The protein below binds the small molecule below.
Small molecule (SMILES): N[C@@H](CC(=O)O)C(=O)O

Binding-site contacts:
Ligand atom CB contacts residue TYR74 of chain 1.B at 3.7 Å (hydrophobic).
Ligand atom OXT contacts residue GLY82 of chain 2.A at 3.1 Å.
Ligand atom O contacts residue GLY10 of chain 2.A at 3.5 Å.
Ligand atom O contacts residue SER52 of chain 2.A at 2.8 Å (h-bond).
Ligand atom CG contacts residue THR11 of chain 2.A at 3.2 Å.
Ligand atom OD2 contacts residue SER109 of chain 2.A at 3.0 Å (h-bond).
Ligand atom N contacts residue TYR74 of chain 1.B at 3.6 Å.
Ligand atom CA contacts residue ASP51 of chain 2.A at 3.8 Å.
Ligand atom OD2 contacts residue TYR74 of chain 1.B at 3.7 Å.
Ligand atom O contacts residue THR11 of chain 2.A at 4.1 Å.
Ligand atom C contacts residue GLY82 of chain 2.A at 3.4 Å.
Ligand atom OD1 contacts residue GLY10 of chain 2.A at 4.0 Å.
Ligand atom OXT contacts residue SER52 of chain 2.A at 2.5 Å (h-bond).
Ligand atom OXT contacts residue THR83 of chain 2.A at 3.0 Å (h-bond).
Ligand atom C contacts residue THR83 of chain 2.A at 3.7 Å.
Ligand atom CB contacts residue ASP84 of chain 2.A at 3.7 Å.
Ligand atom N contacts residue ASP84 of chain 2.A at 3.2 Å (salt-bridge).
Ligand atom OD2 contacts residue THR83 of chain 2.A at 3.0 Å (h-bond).
Ligand atom CA contacts residue TYR74 of chain 1.B at 4.0 Å (hydrophobic).
Ligand atom OD2 contacts residue THR11 of chain 2.A at 3.5 Å (h-bond).
Ligand atom CB contacts residue THR83 of chain 2.A at 3.5 Å.
Ligand atom O contacts residue GLY82 of chain 2.A at 3.2 Å.
Ligand atom CA contacts residue ASP84 of chain 2.A at 4.0 Å.
Ligand atom CG contacts residue TYR74 of chain 1.B at 3.9 Å (hydrophobic).
Ligand atom OD2 contacts residue MET110 of chain 2.A at 3.7 Å.
Ligand atom C contacts residue ASP84 of chain 2.A at 3.9 Å.
Ligand atom CB contacts residue THR11 of chain 2.A at 3.6 Å.
Ligand atom C contacts residue ASP51 of chain 2.A at 3.6 Å.
Ligand atom OD1 contacts residue GLY82 of chain 2.A at 3.4 Å.
Ligand atom OD1 contacts residue THR83 of chain 2.A at 3.1 Å (h-bond).
Ligand atom OD1 contacts residue SER109 of chain 2.A at 3.5 Å (h-bond).
Ligand atom O contacts residue ASP51 of chain 2.A at 3.3 Å.
Ligand atom CG contacts residue SER109 of chain 2.A at 3.6 Å.
Ligand atom N contacts residue ASP51 of chain 2.A at 3.0 Å (salt-bridge).
Ligand atom CA contacts residue THR11 of chain 2.A at 3.6 Å.
Ligand atom OD1 contacts residue THR11 of chain 2.A at 3.0 Å (h-bond).
Ligand atom OXT contacts residue ASP51 of chain 2.A at 4.1 Å.
Ligand atom C contacts residue SER52 of chain 2.A at 3.3 Å.
Ligand atom CG contacts residue THR83 of chain 2.A at 3.2 Å.
Ligand atom OXT contacts residue ASP84 of chain 2.A at 3.0 Å (salt-bridge).

Sequence of chain 1.B:
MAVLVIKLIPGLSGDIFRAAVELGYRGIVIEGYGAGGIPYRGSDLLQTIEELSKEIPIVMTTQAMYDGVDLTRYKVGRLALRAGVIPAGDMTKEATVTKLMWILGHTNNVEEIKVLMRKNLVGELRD

Sequence of chain 2.A:
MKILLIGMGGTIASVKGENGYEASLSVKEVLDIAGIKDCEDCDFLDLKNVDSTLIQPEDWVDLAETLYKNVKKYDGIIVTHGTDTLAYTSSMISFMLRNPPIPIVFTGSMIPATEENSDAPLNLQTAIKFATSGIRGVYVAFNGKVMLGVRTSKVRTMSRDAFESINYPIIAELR